Sequence of chain 2.A:
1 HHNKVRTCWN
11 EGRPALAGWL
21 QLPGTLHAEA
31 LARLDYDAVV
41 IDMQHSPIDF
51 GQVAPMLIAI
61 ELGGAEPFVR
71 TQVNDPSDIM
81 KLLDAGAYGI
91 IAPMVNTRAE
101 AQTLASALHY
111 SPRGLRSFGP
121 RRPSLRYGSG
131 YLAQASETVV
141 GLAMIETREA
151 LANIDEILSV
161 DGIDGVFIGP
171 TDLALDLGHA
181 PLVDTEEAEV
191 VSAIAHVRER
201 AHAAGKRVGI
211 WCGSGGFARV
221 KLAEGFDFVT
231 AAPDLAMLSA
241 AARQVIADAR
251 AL

Binding-site contacts:
Ligand atom O2 contacts residue MG1 of chain 2.E at 2.1 Å.
Ligand atom C3 contacts residue TRP211 of chain 2.A at 3.3 Å (hydrophobic).
Ligand atom O1 contacts residue PRO170 of chain 2.A at 3.2 Å (h-bond).
Ligand atom O3 contacts residue GLU146 of chain 2.A at 3.0 Å (salt-bridge).
Ligand atom O4 contacts residue TRP211 of chain 2.A at 2.9 Å.
Ligand atom C2 contacts residue ARG70 of chain 2.A at 3.9 Å.
Ligand atom O4 contacts residue ARG70 of chain 2.A at 3.4 Å (salt-bridge).
Ligand atom C1 contacts residue PRO170 of chain 2.A at 3.9 Å (hydrophobic).
Ligand atom O2 contacts residue PRO170 of chain 2.A at 4.4 Å.
Ligand atom O1 contacts residue MG1 of chain 2.E at 4.1 Å.
Ligand atom O1 contacts residue ASP172 of chain 2.A at 3.8 Å.
Ligand atom C2 contacts residue GLY169 of chain 2.A at 3.5 Å.
Ligand atom O3 contacts residue MET144 of chain 2.A at 3.4 Å.
Ligand atom O2 contacts residue ASP172 of chain 2.A at 3.0 Å (salt-bridge).
Ligand atom O2 contacts residue GLU146 of chain 2.A at 3.1 Å (salt-bridge).
Ligand atom C2 contacts residue GLU146 of chain 2.A at 3.7 Å.
Ligand atom C3 contacts residue GLY169 of chain 2.A at 3.9 Å.
Ligand atom O3 contacts residue GLY169 of chain 2.A at 4.0 Å.
Ligand atom C1 contacts residue GLY169 of chain 2.A at 3.3 Å.
Ligand atom C3 contacts residue MG1 of chain 2.E at 4.2 Å.
Ligand atom O3 contacts residue ASP172 of chain 2.A at 4.0 Å.
Ligand atom O2 contacts residue GLY169 of chain 2.A at 3.7 Å.
Ligand atom C2 contacts residue MET144 of chain 2.A at 3.9 Å (hydrophobic).
Ligand atom C2 contacts residue MG1 of chain 2.E at 2.8 Å.
Ligand atom O4 contacts residue TRP19 of chain 2.A at 3.9 Å.
Ligand atom O2 contacts residue THR171 of chain 2.A at 4.0 Å.
Ligand atom O3 contacts residue ARG70 of chain 2.A at 3.0 Å (salt-bridge).
Ligand atom C1 contacts residue MG1 of chain 2.E at 2.9 Å.
Ligand atom O3 contacts residue MG1 of chain 2.E at 2.0 Å.
Ligand atom C1 contacts residue ASP172 of chain 2.A at 3.8 Å.
Ligand atom O1 contacts residue THR171 of chain 2.A at 3.0 Å (h-bond).
Ligand atom C3 contacts residue MET144 of chain 2.A at 4.0 Å (hydrophobic).
Ligand atom C1 contacts residue GLU146 of chain 2.A at 3.7 Å.
Ligand atom C3 contacts residue ARG70 of chain 2.A at 3.9 Å.
Ligand atom O1 contacts residue GLY169 of chain 2.A at 3.2 Å.
Ligand atom C3 contacts residue PRO170 of chain 2.A at 4.5 Å (hydrophobic).
Ligand atom C1 contacts residue THR171 of chain 2.A at 3.9 Å.

The small molecule below binds the protein below.
Small molecule (SMILES): O=C(O)C(=O)CO